Sequence of chain 1.I:
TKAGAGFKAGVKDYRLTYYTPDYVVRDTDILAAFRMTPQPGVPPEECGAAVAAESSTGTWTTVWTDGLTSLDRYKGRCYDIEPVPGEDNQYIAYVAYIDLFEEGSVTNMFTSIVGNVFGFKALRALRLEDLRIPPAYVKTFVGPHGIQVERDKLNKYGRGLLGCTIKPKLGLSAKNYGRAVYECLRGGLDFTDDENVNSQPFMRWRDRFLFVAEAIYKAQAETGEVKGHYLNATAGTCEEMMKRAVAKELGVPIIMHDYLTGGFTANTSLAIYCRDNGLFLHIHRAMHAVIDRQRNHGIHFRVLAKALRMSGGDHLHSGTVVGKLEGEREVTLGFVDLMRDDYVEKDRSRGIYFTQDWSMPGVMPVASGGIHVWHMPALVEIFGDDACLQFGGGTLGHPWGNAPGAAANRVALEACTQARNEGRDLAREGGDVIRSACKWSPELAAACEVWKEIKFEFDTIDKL

Sequence of chain 1.M:
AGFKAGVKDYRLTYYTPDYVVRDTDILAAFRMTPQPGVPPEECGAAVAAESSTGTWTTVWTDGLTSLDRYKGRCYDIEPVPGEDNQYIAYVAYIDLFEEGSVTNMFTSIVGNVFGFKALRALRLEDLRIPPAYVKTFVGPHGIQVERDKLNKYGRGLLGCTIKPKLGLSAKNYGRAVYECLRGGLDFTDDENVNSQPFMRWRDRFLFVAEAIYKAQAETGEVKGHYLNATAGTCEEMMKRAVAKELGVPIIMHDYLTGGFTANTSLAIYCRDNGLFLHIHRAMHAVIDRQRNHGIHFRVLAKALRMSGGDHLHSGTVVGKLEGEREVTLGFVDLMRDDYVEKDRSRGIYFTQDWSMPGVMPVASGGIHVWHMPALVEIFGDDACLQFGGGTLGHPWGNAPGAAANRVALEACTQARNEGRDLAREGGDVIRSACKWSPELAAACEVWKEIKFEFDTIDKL

Binding-site contacts:
Ligand atom O7 contacts residue LYS175 of chain 1.M at 3.3 Å (salt-bridge).
Ligand atom C3 contacts residue MG1 of chain 1.WB at 3.0 Å.
Ligand atom O6 contacts residue GLU60 of chain 1.I at 3.3 Å (salt-bridge).
Ligand atom O7 contacts residue GLU204 of chain 1.M at 3.1 Å (salt-bridge).
Ligand atom O2 contacts residue KCX201 of chain 1.M at 3.1 Å (h-bond).
Ligand atom C2 contacts residue MG1 of chain 1.WB at 2.8 Å.
Ligand atom O3 contacts residue KCX201 of chain 1.M at 2.7 Å (h-bond).
Ligand atom O2P contacts residue GLY380 of chain 1.M at 3.4 Å.
Ligand atom O7 contacts residue MG1 of chain 1.WB at 2.1 Å.
Ligand atom O2 contacts residue ASP203 of chain 1.M at 3.2 Å (salt-bridge).
Ligand atom O2P contacts residue TRP66 of chain 1.I at 3.2 Å.
Ligand atom O2 contacts residue THR173 of chain 1.M at 3.1 Å (h-bond).
Ligand atom O2 contacts residue LYS175 of chain 1.M at 2.9 Å (salt-bridge).
Ligand atom C contacts residue MG1 of chain 1.WB at 2.9 Å.
Ligand atom O7 contacts residue LYS177 of chain 1.M at 2.6 Å (salt-bridge).
Ligand atom O1 contacts residue LYS175 of chain 1.M at 3.1 Å (salt-bridge).
Ligand atom C contacts residue LYS175 of chain 1.M at 3.4 Å.
Ligand atom O4 contacts residue GLY380 of chain 1.M at 3.3 Å.
Ligand atom O7 contacts residue ASN123 of chain 1.I at 3.0 Å (h-bond).
Ligand atom O1P contacts residue GLY404 of chain 1.M at 2.7 Å (h-bond).
Ligand atom O3 contacts residue MG1 of chain 1.WB at 2.2 Å.
Ligand atom O6P contacts residue ARG295 of chain 1.M at 2.9 Å (salt-bridge).
Ligand atom O2P contacts residue GLY381 of chain 1.M at 2.8 Å (h-bond).
Ligand atom C contacts residue ASN123 of chain 1.I at 3.5 Å.
Ligand atom O6 contacts residue LYS334 of chain 1.M at 2.9 Å (salt-bridge).
Ligand atom O3 contacts residue HIS294 of chain 1.M at 2.9 Å (h-bond).
Ligand atom P1 contacts residue THR65 of chain 1.I at 3.4 Å.
Ligand atom O4P contacts residue ARG295 of chain 1.M at 2.8 Å (salt-bridge).
Ligand atom O1P contacts residue THR65 of chain 1.I at 2.6 Å (h-bond).
Ligand atom O5P contacts residue HIS327 of chain 1.M at 2.7 Å (h-bond).
Ligand atom O3 contacts residue GLU204 of chain 1.M at 2.9 Å (salt-bridge).
Ligand atom O2P contacts residue LYS334 of chain 1.M at 2.9 Å (salt-bridge).
Ligand atom O5 contacts residue LEU335 of chain 1.M at 3.4 Å.
Ligand atom O2 contacts residue MG1 of chain 1.WB at 2.1 Å.
Ligand atom O1P contacts residue LYS175 of chain 1.M at 3.3 Å.
Ligand atom C3 contacts residue KCX201 of chain 1.M at 3.2 Å.
Ligand atom O4 contacts residue SER379 of chain 1.M at 3.0 Å (h-bond).
Ligand atom O7 contacts residue ASP203 of chain 1.M at 3.0 Å (salt-bridge).
Ligand atom O2P contacts residue THR65 of chain 1.I at 3.4 Å (h-bond).
Ligand atom O3P contacts residue GLY403 of chain 1.M at 2.9 Å (h-bond).

A protein and the small-molecule ligand that binds it are described below.
Small molecule (SMILES): O=C(O)[C@@](O)(COP(=O)(O)O)[C@H](O)[C@H](O)COP(=O)(O)O